Binding-site contacts:
Ligand atom C3 contacts residue PHE91 of chain 1.A at 4.4 Å (hydrophobic).
Ligand atom O1 contacts residue HIS94 of chain 1.A at 3.4 Å.
Ligand atom O1 contacts residue TRP209 of chain 1.A at 4.1 Å.
Ligand atom O2 contacts residue SER197 of chain 1.A at 4.1 Å.
Ligand atom C2 contacts residue HIS94 of chain 1.A at 3.6 Å.
Ligand atom O1 contacts residue VAL143 of chain 1.A at 3.8 Å.
Ligand atom C2 contacts residue ALA121 of chain 1.A at 4.4 Å (hydrophobic).
Ligand atom C5 contacts residue LEU198 of chain 1.A at 3.8 Å (hydrophobic).
Ligand atom O2 contacts residue LEU198 of chain 1.A at 3.2 Å.
Ligand atom C3 contacts residue LEU198 of chain 1.A at 4.0 Å (hydrophobic).
Ligand atom N1 contacts residue HIS200 of chain 1.A at 4.4 Å.
Ligand atom N1 contacts residue HIS119 of chain 1.A at 3.2 Å (h-bond).
Ligand atom S1 contacts residue LEU198 of chain 1.A at 4.4 Å.
Ligand atom S1 contacts residue ZN1 of chain 1.B at 3.0 Å.
Ligand atom C1 contacts residue LEU198 of chain 1.A at 3.7 Å (hydrophobic).
Ligand atom O1 contacts residue HIS119 of chain 1.A at 3.3 Å (h-bond).
Ligand atom N1 contacts residue ZN1 of chain 1.B at 1.9 Å.
Ligand atom S1 contacts residue HIS94 of chain 1.A at 3.9 Å.
Ligand atom O2 contacts residue ZN1 of chain 1.B at 4.1 Å.
Ligand atom C6 contacts residue HIS200 of chain 1.A at 3.5 Å.
Ligand atom C2 contacts residue GLN92 of chain 1.A at 4.4 Å.
Ligand atom C6 contacts residue LEU198 of chain 1.A at 3.6 Å (hydrophobic).
Ligand atom C6 contacts residue HIS94 of chain 1.A at 4.5 Å.
Ligand atom C3 contacts residue HIS94 of chain 1.A at 4.2 Å.
Ligand atom N1 contacts residue THR199 of chain 1.A at 3.2 Å (h-bond).
Ligand atom C3 contacts residue GLN92 of chain 1.A at 4.0 Å.
Ligand atom N1 contacts residue HIS94 of chain 1.A at 3.2 Å (h-bond).
Ligand atom O1 contacts residue ZN1 of chain 1.B at 3.0 Å.
Ligand atom C5 contacts residue HIS200 of chain 1.A at 3.7 Å.
Ligand atom O2 contacts residue THR199 of chain 1.A at 3.1 Å (h-bond).
Ligand atom C4 contacts residue LEU198 of chain 1.A at 4.0 Å (hydrophobic).
Ligand atom C2 contacts residue LEU198 of chain 1.A at 3.9 Å (hydrophobic).
Ligand atom S1 contacts residue HIS119 of chain 1.A at 3.8 Å.
Ligand atom S1 contacts residue THR199 of chain 1.A at 4.2 Å.
Ligand atom C1 contacts residue HIS94 of chain 1.A at 3.8 Å.
Ligand atom N1 contacts residue HIS96 of chain 1.A at 3.4 Å (h-bond).
Ligand atom O2 contacts residue TRP209 of chain 1.A at 3.8 Å.
Ligand atom S1 contacts residue TRP209 of chain 1.A at 4.3 Å.
Ligand atom N2 contacts residue LEU198 of chain 1.A at 4.4 Å.
Ligand atom C1 contacts residue ZN1 of chain 1.B at 4.0 Å.

A protein and the small-molecule ligand that binds it are described below.
Small molecule (SMILES): CC(=O)O[Hg]c1cc(S(N)(=O)=O)ccc1N

Sequence of chain 1.A:
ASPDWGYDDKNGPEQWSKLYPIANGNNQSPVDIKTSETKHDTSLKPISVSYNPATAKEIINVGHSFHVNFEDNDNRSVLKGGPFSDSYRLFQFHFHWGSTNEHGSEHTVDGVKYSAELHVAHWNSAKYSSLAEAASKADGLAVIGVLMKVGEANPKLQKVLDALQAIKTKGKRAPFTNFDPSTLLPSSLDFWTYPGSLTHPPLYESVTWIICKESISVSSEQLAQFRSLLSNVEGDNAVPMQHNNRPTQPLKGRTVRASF